A protein and the small-molecule ligand that binds it are described below.
Small molecule (SMILES): CC(=O)N[C@@H]1[C@@H](O)[C@H](O)[C@@H](CO)O[C@H]1O

Sequence of chain 1.E:
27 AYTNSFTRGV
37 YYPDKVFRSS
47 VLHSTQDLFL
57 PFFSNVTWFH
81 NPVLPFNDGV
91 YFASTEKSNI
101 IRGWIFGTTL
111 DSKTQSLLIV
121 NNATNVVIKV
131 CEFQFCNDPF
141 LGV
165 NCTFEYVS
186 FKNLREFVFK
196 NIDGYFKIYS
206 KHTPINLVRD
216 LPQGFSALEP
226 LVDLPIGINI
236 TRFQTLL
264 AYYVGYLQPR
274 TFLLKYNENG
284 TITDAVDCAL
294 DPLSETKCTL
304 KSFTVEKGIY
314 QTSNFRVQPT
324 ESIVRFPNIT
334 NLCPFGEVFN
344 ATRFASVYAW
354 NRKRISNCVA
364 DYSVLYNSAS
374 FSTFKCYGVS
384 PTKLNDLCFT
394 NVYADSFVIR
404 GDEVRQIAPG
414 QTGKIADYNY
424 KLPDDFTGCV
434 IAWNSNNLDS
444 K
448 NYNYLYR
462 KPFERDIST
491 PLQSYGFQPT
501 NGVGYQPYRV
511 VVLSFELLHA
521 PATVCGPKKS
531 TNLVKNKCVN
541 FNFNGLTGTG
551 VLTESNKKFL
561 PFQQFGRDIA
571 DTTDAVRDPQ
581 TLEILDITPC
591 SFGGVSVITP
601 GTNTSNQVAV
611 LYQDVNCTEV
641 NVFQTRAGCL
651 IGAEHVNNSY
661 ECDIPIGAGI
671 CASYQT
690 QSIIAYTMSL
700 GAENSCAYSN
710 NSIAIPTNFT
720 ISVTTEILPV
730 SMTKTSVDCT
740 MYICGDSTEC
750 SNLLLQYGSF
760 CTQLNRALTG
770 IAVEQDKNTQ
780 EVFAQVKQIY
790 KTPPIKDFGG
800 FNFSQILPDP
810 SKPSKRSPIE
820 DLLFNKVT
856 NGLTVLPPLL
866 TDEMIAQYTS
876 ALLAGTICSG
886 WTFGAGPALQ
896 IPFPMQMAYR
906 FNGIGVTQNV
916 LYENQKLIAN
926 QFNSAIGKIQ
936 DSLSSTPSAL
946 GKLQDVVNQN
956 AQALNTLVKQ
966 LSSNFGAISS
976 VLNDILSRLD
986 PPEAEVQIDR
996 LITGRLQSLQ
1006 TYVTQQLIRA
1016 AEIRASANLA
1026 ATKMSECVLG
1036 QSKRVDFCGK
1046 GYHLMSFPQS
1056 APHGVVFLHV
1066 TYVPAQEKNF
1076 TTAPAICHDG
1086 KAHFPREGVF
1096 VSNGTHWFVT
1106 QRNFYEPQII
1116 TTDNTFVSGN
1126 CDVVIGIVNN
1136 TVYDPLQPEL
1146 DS

Binding-site contacts:
Ligand atom N2 contacts residue ASN1134 of chain 1.E at 2.9 Å (h-bond).
Ligand atom C2 contacts residue ASN1134 of chain 1.E at 2.5 Å.
Ligand atom O7 contacts residue ASN1134 of chain 1.E at 3.2 Å (h-bond).
Ligand atom C8 contacts residue CYS1082 of chain 1.E at 3.5 Å (hydrophobic).
Ligand atom O5 contacts residue ASN1134 of chain 1.E at 2.5 Å (h-bond).
Ligand atom C8 contacts residue ILE1132 of chain 1.E at 3.4 Å (hydrophobic).
Ligand atom C8 contacts residue ASN1134 of chain 1.E at 3.9 Å.
Ligand atom C4 contacts residue ASN1134 of chain 1.E at 4.3 Å.
Ligand atom C8 contacts residue VAL1133 of chain 1.E at 3.8 Å (hydrophobic).
Ligand atom C5 contacts residue ASN1134 of chain 1.E at 3.8 Å.
Ligand atom C3 contacts residue ASN1134 of chain 1.E at 3.9 Å.
Ligand atom C1 contacts residue ASN1134 of chain 1.E at 1.5 Å.
Ligand atom C7 contacts residue ASN1134 of chain 1.E at 3.3 Å.
Ligand atom C7 contacts residue CYS1082 of chain 1.E at 4.5 Å (hydrophobic).